Binding-site contacts:
Ligand atom N4 contacts residue DMS1 of chain 41.F at 3.6 Å (h-bond).
Ligand atom C10 contacts residue ILE104 of chain 41.A at 3.9 Å (hydrophobic).
Ligand atom C13 contacts residue TYR197 of chain 41.A at 4.0 Å (hydrophobic).
Ligand atom C20 contacts residue VAL191 of chain 41.A at 3.5 Å (hydrophobic).
Ligand atom C10 contacts residue LEU106 of chain 41.A at 4.0 Å (hydrophobic).
Ligand atom C21 contacts residue ILE104 of chain 41.A at 3.5 Å (hydrophobic).
Ligand atom C19 contacts residue TYR152 of chain 41.A at 3.9 Å (hydrophobic).
Ligand atom C14 contacts residue TYR197 of chain 41.A at 4.1 Å (hydrophobic).
Ligand atom C16 contacts residue ILE104 of chain 41.A at 3.7 Å (hydrophobic).
Ligand atom C16 contacts residue TYR128 of chain 41.A at 2.9 Å (hydrophobic).
Ligand atom C1 contacts residue DMS1 of chain 41.F at 4.1 Å.
Ligand atom C15 contacts residue TYR128 of chain 41.A at 3.0 Å (hydrophobic).
Ligand atom N12 contacts residue TYR128 of chain 41.A at 2.5 Å (h-bond).
Ligand atom C13 contacts residue TYR128 of chain 41.A at 3.0 Å (hydrophobic).
Ligand atom C7 contacts residue LEU106 of chain 41.A at 4.1 Å (hydrophobic).
Ligand atom C8 contacts residue PHE124 of chain 41.A at 3.6 Å (hydrophobic).
Ligand atom C13 contacts residue SER126 of chain 41.A at 3.7 Å.
Ligand atom C19 contacts residue VAL191 of chain 41.A at 4.0 Å (hydrophobic).
Ligand atom C17 contacts residue ILE104 of chain 41.A at 3.8 Å (hydrophobic).
Ligand atom C21 contacts residue MET224 of chain 41.A at 4.0 Å (hydrophobic).
Ligand atom C20 contacts residue VAL188 of chain 41.A at 3.7 Å (hydrophobic).
Ligand atom C17 contacts residue TYR128 of chain 41.A at 3.8 Å (hydrophobic).
Ligand atom C11 contacts residue TYR128 of chain 41.A at 3.4 Å (hydrophobic).
Ligand atom C10 contacts residue TYR128 of chain 41.A at 3.6 Å (hydrophobic).
Ligand atom C18 contacts residue TYR152 of chain 41.A at 3.8 Å (hydrophobic).
Ligand atom C7 contacts residue PHE124 of chain 41.A at 3.8 Å (hydrophobic).
Ligand atom N5 contacts residue ASN219 of chain 41.A at 4.1 Å.
Ligand atom C11 contacts residue MET221 of chain 41.A at 4.0 Å (hydrophobic).
Ligand atom C19 contacts residue VAL188 of chain 41.A at 3.5 Å (hydrophobic).
Ligand atom C8 contacts residue TYR197 of chain 41.A at 3.4 Å (hydrophobic).
Ligand atom C1 contacts residue ASN198 of chain 41.A at 4.0 Å.
Ligand atom N9 contacts residue TYR128 of chain 41.A at 4.1 Å.
Ligand atom C14 contacts residue SER126 of chain 41.A at 3.6 Å.
Ligand atom C18 contacts residue VAL188 of chain 41.A at 3.9 Å (hydrophobic).
Ligand atom C14 contacts residue TYR128 of chain 41.A at 3.3 Å (hydrophobic).
Ligand atom N4 contacts residue ASN219 of chain 41.A at 4.0 Å.
Ligand atom N5 contacts residue DMS1 of chain 41.F at 3.9 Å.
Ligand atom C10 contacts residue MET221 of chain 41.A at 4.0 Å (hydrophobic).
Ligand atom C7 contacts residue TYR197 of chain 41.A at 3.5 Å (hydrophobic).
Ligand atom C11 contacts residue ILE104 of chain 41.A at 3.5 Å (hydrophobic).

The protein below binds the small molecule below.
Small molecule (SMILES): COc1ccc(N2CCN(c3cccc(C)c3)CC2)nn1

Sequence of chain 41.A:
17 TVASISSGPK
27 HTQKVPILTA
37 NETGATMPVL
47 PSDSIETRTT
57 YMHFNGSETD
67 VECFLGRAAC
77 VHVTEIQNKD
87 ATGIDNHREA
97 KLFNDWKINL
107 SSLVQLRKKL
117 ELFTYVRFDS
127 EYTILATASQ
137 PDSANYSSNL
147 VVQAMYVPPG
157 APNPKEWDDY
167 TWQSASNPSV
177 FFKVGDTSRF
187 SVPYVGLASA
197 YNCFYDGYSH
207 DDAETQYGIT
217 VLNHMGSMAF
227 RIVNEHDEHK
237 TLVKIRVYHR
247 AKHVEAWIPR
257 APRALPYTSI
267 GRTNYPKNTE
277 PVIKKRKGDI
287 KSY